Sequence of chain 1.J:
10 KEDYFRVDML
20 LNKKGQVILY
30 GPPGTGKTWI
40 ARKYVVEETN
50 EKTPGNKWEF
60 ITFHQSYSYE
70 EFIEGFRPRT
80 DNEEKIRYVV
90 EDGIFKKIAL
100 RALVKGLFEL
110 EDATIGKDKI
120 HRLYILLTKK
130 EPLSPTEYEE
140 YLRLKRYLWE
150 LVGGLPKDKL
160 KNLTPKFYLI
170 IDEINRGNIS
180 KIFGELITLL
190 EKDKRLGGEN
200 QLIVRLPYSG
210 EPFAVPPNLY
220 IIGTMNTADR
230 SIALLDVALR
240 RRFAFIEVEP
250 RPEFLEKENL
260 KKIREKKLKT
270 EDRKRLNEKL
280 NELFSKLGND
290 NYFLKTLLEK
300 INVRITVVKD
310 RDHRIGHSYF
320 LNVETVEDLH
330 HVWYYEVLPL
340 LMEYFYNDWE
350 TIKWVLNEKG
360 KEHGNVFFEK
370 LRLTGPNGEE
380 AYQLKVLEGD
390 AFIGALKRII

Binding-site contacts:
Ligand atom PA contacts residue THR34 of chain 1.I at 3.6 Å.
Ligand atom PG contacts residue LYS36 of chain 1.I at 3.5 Å.
Ligand atom O3B contacts residue LYS36 of chain 1.I at 3.6 Å.
Ligand atom N1 contacts residue TRP38 of chain 1.I at 3.3 Å.
Ligand atom O2G contacts residue MG1 of chain 1.DA at 2.2 Å.
Ligand atom O1B contacts residue MG1 of chain 1.DA at 2.2 Å.
Ligand atom O3G contacts residue MG1 of chain 1.DA at 3.6 Å.
Ligand atom C5' contacts residue SER317 of chain 1.I at 3.6 Å.
Ligand atom O3' contacts residue ASN199 of chain 1.J at 3.5 Å (h-bond).
Ligand atom N2 contacts residue LYS265 of chain 1.I at 3.1 Å (salt-bridge).
Ligand atom O2' contacts residue ASN199 of chain 1.J at 3.6 Å.
Ligand atom O1B contacts residue THR37 of chain 1.I at 3.2 Å (h-bond).
Ligand atom O5' contacts residue THR34 of chain 1.I at 3.6 Å (h-bond).
Ligand atom PG contacts residue MG1 of chain 1.DA at 3.3 Å.
Ligand atom O1A contacts residue GLY35 of chain 1.I at 3.3 Å.
Ligand atom O2A contacts residue LYS193 of chain 1.J at 2.9 Å (salt-bridge).
Ligand atom N9 contacts residue LEU320 of chain 1.I at 3.6 Å.
Ligand atom O2B contacts residue LYS36 of chain 1.I at 3.3 Å.
Ligand atom PB contacts residue MG1 of chain 1.DA at 3.1 Å.
Ligand atom O6 contacts residue PHE253 of chain 1.I at 3.4 Å.
Ligand atom O1A contacts residue THR37 of chain 1.I at 3.1 Å (h-bond).
Ligand atom N7 contacts residue HIS316 of chain 1.I at 3.1 Å (h-bond).
Ligand atom O1A contacts residue TRP38 of chain 1.I at 2.7 Å (h-bond).
Ligand atom O2B contacts residue MG1 of chain 1.DA at 3.2 Å.
Ligand atom S1G contacts residue ARG241 of chain 1.J at 2.8 Å (salt-bridge).
Ligand atom C5' contacts residue ARG240 of chain 1.J at 3.3 Å.
Ligand atom C6 contacts residue TRP38 of chain 1.I at 3.5 Å (hydrophobic).
Ligand atom O2G contacts residue GLU172 of chain 1.I at 3.3 Å (salt-bridge).
Ligand atom C8 contacts residue GLY35 of chain 1.I at 3.6 Å.
Ligand atom PG contacts residue ARG241 of chain 1.J at 3.5 Å.
Ligand atom PB contacts residue THR34 of chain 1.I at 3.5 Å.
Ligand atom O3' contacts residue ASP192 of chain 1.J at 3.0 Å (salt-bridge).
Ligand atom O2B contacts residue THR37 of chain 1.I at 3.1 Å (h-bond).
Ligand atom O5' contacts residue GLY35 of chain 1.I at 3.6 Å.
Ligand atom O3G contacts residue LYS36 of chain 1.I at 2.4 Å (salt-bridge).
Ligand atom N2 contacts residue ILE262 of chain 1.I at 3.4 Å.
Ligand atom O2B contacts residue THR34 of chain 1.I at 3.3 Å (h-bond).
Ligand atom O3G contacts residue GLU172 of chain 1.I at 3.5 Å (salt-bridge).
Ligand atom O3A contacts residue THR34 of chain 1.I at 2.9 Å (h-bond).
Ligand atom O2G contacts residue ARG241 of chain 1.J at 2.5 Å (salt-bridge).

Sequence of chain 1.I:
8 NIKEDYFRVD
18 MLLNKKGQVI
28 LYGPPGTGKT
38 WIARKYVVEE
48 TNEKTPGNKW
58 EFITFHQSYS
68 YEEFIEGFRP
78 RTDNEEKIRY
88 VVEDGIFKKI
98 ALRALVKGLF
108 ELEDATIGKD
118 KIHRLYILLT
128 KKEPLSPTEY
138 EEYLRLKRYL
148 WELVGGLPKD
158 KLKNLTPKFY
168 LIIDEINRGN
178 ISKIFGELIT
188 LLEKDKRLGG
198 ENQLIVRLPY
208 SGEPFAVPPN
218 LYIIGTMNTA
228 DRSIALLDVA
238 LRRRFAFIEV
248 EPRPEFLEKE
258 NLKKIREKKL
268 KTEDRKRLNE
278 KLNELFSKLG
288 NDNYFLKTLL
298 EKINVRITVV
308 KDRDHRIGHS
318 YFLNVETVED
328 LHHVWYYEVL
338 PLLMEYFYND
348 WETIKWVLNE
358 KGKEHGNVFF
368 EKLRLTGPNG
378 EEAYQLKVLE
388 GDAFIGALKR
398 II

This protein binds this small molecule.
Small molecule (SMILES): Nc1nc2c(ncn2[C@@H]2O[C@H](CO[P](=O)(O)O[P](=O)(O)OP(O)(O)=S)[C@@H](O)[C@H]2O)c(=O)[nH]1